Binding-site contacts:
Ligand atom C5 contacts residue ARG226 of chain 1.D at 3.4 Å.
Ligand atom O7 contacts residue ASN199 of chain 1.D at 3.3 Å (h-bond).
Ligand atom C4 contacts residue ASN199 of chain 1.D at 4.2 Å.
Ligand atom O5 contacts residue THR201 of chain 1.D at 4.4 Å.
Ligand atom C6 contacts residue THR201 of chain 1.D at 4.2 Å.
Ligand atom O6 contacts residue ARG226 of chain 1.D at 3.3 Å (salt-bridge).
Ligand atom C1 contacts residue ASN72 of chain 1.D at 3.8 Å.
Ligand atom C1 contacts residue ARG226 of chain 1.D at 3.4 Å.
Ligand atom O5 contacts residue ASN199 of chain 1.D at 2.4 Å (h-bond).
Ligand atom C3 contacts residue ASN199 of chain 1.D at 3.7 Å.
Ligand atom O5 contacts residue ARG226 of chain 1.D at 3.0 Å (salt-bridge).
Ligand atom C2 contacts residue ASN199 of chain 1.D at 2.5 Å.
Ligand atom O3 contacts residue ASN199 of chain 1.D at 3.9 Å.
Ligand atom C1 contacts residue ASN199 of chain 1.D at 1.4 Å.
Ligand atom C7 contacts residue ARG226 of chain 1.D at 4.2 Å.
Ligand atom C2 contacts residue ASN72 of chain 1.D at 3.8 Å.
Ligand atom C7 contacts residue ASN199 of chain 1.D at 3.4 Å.
Ligand atom N2 contacts residue ASN199 of chain 1.D at 3.4 Å (h-bond).
Ligand atom O7 contacts residue ARG226 of chain 1.D at 3.4 Å (salt-bridge).
Ligand atom O3 contacts residue ASN72 of chain 1.D at 4.3 Å.
Ligand atom C6 contacts residue ARG226 of chain 1.D at 3.6 Å.
Ligand atom C5 contacts residue ASN199 of chain 1.D at 3.6 Å.
Ligand atom C8 contacts residue ASN199 of chain 1.D at 3.6 Å.

Sequence of chain 1.D:
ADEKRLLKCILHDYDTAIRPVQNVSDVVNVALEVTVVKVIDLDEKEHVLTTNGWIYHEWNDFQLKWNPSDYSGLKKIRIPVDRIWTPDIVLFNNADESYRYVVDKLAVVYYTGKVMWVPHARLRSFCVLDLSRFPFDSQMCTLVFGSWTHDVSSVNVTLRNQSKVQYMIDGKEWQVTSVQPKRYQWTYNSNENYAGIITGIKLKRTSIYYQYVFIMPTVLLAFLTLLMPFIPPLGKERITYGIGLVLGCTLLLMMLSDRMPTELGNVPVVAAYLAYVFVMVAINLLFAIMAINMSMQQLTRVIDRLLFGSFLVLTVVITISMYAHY

The protein below binds the small molecule below.
Small molecule (SMILES): CC(=O)N[C@@H]1[C@@H](O)[C@H](O)[C@@H](CO)O[C@H]1O